Sequence of chain 1.B:
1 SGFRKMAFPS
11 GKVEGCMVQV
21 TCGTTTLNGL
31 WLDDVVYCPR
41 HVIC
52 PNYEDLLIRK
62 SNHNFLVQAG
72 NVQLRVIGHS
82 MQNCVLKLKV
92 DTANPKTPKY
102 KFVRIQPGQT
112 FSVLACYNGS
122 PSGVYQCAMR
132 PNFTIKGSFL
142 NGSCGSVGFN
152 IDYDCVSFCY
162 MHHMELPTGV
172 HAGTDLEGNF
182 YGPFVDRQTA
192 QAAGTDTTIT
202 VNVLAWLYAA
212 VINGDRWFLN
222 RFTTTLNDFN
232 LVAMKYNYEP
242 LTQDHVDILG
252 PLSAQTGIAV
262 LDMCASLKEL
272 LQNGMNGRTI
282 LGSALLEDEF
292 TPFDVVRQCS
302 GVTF

Sequence of chain 1.A:
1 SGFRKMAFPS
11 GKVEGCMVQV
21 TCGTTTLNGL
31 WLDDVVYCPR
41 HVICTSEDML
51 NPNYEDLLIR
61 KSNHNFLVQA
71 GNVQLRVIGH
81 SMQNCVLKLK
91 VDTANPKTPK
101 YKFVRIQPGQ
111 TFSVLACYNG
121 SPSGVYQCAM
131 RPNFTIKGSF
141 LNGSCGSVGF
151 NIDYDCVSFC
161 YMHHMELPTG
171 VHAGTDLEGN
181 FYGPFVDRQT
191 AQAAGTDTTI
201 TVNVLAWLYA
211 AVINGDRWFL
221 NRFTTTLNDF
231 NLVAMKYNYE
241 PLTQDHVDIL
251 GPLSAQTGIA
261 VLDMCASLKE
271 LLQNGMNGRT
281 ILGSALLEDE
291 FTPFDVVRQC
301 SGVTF

This protein binds this small molecule.
Small molecule (SMILES): N#CC1CN(S(=O)(=O)N2Cc3ccc(Cl)cc3[C@H](C(=O)Nc3cncc4ccccc34)C2)C1

Binding-site contacts:
Ligand atom C11 contacts residue GLU166 of chain 1.A at 3.8 Å.
Ligand atom C10 contacts residue GLU166 of chain 1.A at 3.6 Å.
Ligand atom N4 contacts residue PRO168 of chain 1.A at 3.4 Å (h-bond).
Ligand atom C21 contacts residue GLU166 of chain 1.A at 3.7 Å.
Ligand atom C12 contacts residue ASN142 of chain 1.A at 3.7 Å.
Ligand atom N2 contacts residue SER144 of chain 1.A at 3.5 Å (h-bond).
Ligand atom C contacts residue MET165 of chain 1.A at 3.5 Å (hydrophobic).
Ligand atom O1 contacts residue GLN189 of chain 1.A at 3.7 Å.
Ligand atom C12 contacts residue LEU141 of chain 1.A at 3.6 Å (hydrophobic).
Ligand atom C12 contacts residue PHE140 of chain 1.A at 3.5 Å (hydrophobic).
Ligand atom C9 contacts residue GLU166 of chain 1.A at 3.8 Å.
Ligand atom C5 contacts residue DMS1 of chain 1.I at 3.7 Å.
Ligand atom C18 contacts residue HIS164 of chain 1.A at 3.5 Å.
Ligand atom CL contacts residue HIS41 of chain 1.A at 3.5 Å.
Ligand atom C1 contacts residue MET49 of chain 1.A at 3.5 Å (hydrophobic).
Ligand atom C13 contacts residue ASN142 of chain 1.A at 3.7 Å.
Ligand atom N1 contacts residue CYS145 of chain 1.A at 3.9 Å.
Ligand atom CL contacts residue MET165 of chain 1.A at 3.7 Å.
Ligand atom O contacts residue GLU166 of chain 1.A at 3.1 Å (salt-bridge).
Ligand atom C10 contacts residue HIS163 of chain 1.A at 3.8 Å.
Ligand atom C12 contacts residue GLU166 of chain 1.A at 3.4 Å.
Ligand atom C10 contacts residue LEU141 of chain 1.A at 3.7 Å (hydrophobic).
Ligand atom C18 contacts residue MET165 of chain 1.A at 3.6 Å (hydrophobic).
Ligand atom C11 contacts residue LEU141 of chain 1.A at 3.7 Å (hydrophobic).
Ligand atom C1 contacts residue MET165 of chain 1.A at 3.6 Å (hydrophobic).
Ligand atom N2 contacts residue HIS163 of chain 1.A at 2.7 Å (h-bond).
Ligand atom CL contacts residue HIS164 of chain 1.A at 3.9 Å.
Ligand atom C10 contacts residue PHE140 of chain 1.A at 3.5 Å (hydrophobic).
Ligand atom C9 contacts residue CYS145 of chain 1.A at 3.7 Å (hydrophobic).
Ligand atom C10 contacts residue SER144 of chain 1.A at 3.9 Å.
Ligand atom C11 contacts residue ASN142 of chain 1.A at 3.9 Å.
Ligand atom N4 contacts residue LEU167 of chain 1.A at 3.3 Å.
Ligand atom CL contacts residue ASP187 of chain 1.A at 3.4 Å.
Ligand atom N2 contacts residue GLU166 of chain 1.A at 3.9 Å.
Ligand atom C9 contacts residue HIS163 of chain 1.A at 3.4 Å.
Ligand atom C22 contacts residue GLU166 of chain 1.A at 3.3 Å.
Ligand atom C contacts residue MET49 of chain 1.A at 3.6 Å (hydrophobic).
Ligand atom O contacts residue MET165 of chain 1.A at 3.3 Å.
Ligand atom C4 contacts residue GLN189 of chain 1.A at 3.4 Å.
Ligand atom N4 contacts residue GLU166 of chain 1.A at 3.1 Å (salt-bridge).